Sequence of chain 2.N:
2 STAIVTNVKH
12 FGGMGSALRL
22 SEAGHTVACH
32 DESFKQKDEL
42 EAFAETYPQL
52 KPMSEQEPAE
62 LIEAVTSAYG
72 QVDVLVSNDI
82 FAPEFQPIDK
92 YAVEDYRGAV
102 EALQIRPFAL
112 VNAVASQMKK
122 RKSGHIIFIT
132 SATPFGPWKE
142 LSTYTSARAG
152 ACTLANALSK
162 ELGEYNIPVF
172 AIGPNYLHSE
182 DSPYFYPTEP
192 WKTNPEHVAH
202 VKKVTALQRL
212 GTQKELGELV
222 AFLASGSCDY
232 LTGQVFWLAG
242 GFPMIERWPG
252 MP

Sequence of chain 1.N:
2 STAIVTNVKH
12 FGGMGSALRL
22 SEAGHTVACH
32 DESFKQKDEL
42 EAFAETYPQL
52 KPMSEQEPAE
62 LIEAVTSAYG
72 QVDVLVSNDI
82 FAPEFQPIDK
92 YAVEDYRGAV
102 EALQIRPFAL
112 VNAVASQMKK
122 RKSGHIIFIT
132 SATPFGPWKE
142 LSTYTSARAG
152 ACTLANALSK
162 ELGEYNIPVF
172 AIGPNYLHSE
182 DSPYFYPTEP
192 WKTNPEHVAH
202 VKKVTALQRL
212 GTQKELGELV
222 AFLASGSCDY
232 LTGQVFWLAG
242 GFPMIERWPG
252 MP

Binding-site contacts:
Ligand atom C4 contacts residue TYR145 of chain 1.N at 3.8 Å (hydrophobic).
Ligand atom C6 contacts residue TRP249 of chain 2.N at 3.5 Å (hydrophobic).
Ligand atom C5 contacts residue TRP249 of chain 2.N at 4.2 Å (hydrophobic).
Ligand atom N1 contacts residue LEU142 of chain 1.N at 4.2 Å.
Ligand atom C7 contacts residue THR134 of chain 1.N at 4.2 Å.
Ligand atom C8 contacts residue PHE12 of chain 1.N at 4.2 Å (hydrophobic).
Ligand atom C5 contacts residue TYR187 of chain 1.N at 3.6 Å (hydrophobic).
Ligand atom O1 contacts residue PRO84 of chain 1.N at 3.2 Å.
Ligand atom N1 contacts residue PRO84 of chain 1.N at 4.2 Å.
Ligand atom C4 contacts residue ASN176 of chain 1.N at 4.0 Å.
Ligand atom O2 contacts residue LEU142 of chain 1.N at 4.2 Å.
Ligand atom C2 contacts residue PHE186 of chain 1.N at 3.3 Å (hydrophobic).
Ligand atom C6 contacts residue TRP139 of chain 1.N at 3.3 Å (hydrophobic).
Ligand atom O3 contacts residue PHE12 of chain 1.N at 3.6 Å.
Ligand atom C6 contacts residue TYR187 of chain 1.N at 4.1 Å (hydrophobic).
Ligand atom C7 contacts residue PRO175 of chain 1.N at 3.9 Å (hydrophobic).
Ligand atom O3 contacts residue PRO175 of chain 1.N at 3.7 Å.
Ligand atom C5 contacts residue TRP139 of chain 1.N at 3.5 Å (hydrophobic).
Ligand atom N1 contacts residue PHE86 of chain 1.N at 4.2 Å.
Ligand atom C8 contacts residue PRO175 of chain 1.N at 3.3 Å (hydrophobic).
Ligand atom C7 contacts residue ASN176 of chain 1.N at 3.5 Å.
Ligand atom C3 contacts residue TYR145 of chain 1.N at 2.9 Å (hydrophobic).
Ligand atom C8 contacts residue TYR145 of chain 1.N at 3.1 Å (hydrophobic).
Ligand atom C4 contacts residue PHE186 of chain 1.N at 4.2 Å (hydrophobic).
Ligand atom O2 contacts residue TRP249 of chain 2.N at 3.2 Å.
Ligand atom C5 contacts residue ASN176 of chain 1.N at 3.6 Å.
Ligand atom C7 contacts residue SER132 of chain 1.N at 3.9 Å.
Ligand atom N1 contacts residue TRP249 of chain 2.N at 3.8 Å.
Ligand atom C7 contacts residue TYR145 of chain 1.N at 3.9 Å (hydrophobic).
Ligand atom O3 contacts residue PHE186 of chain 1.N at 3.5 Å.
Ligand atom C2 contacts residue TYR145 of chain 1.N at 3.6 Å (hydrophobic).
Ligand atom C4 contacts residue THR134 of chain 1.N at 4.2 Å.
Ligand atom C1 contacts residue TRP249 of chain 2.N at 4.1 Å (hydrophobic).
Ligand atom C3 contacts residue PHE186 of chain 1.N at 3.4 Å (hydrophobic).
Ligand atom O2 contacts residue PHE86 of chain 1.N at 3.0 Å.
Ligand atom C5 contacts residue THR134 of chain 1.N at 4.2 Å.
Ligand atom C1 contacts residue PHE186 of chain 1.N at 4.3 Å (hydrophobic).
Ligand atom O3 contacts residue TYR145 of chain 1.N at 3.8 Å.
Ligand atom C7 contacts residue TYR187 of chain 1.N at 4.3 Å (hydrophobic).
Ligand atom C8 contacts residue SER132 of chain 1.N at 3.0 Å.

The small molecule below binds the protein below.
Small molecule (SMILES): O=[N+]([O-])c1ccc([C@H]2CO2)cc1